Sequence of chain 1.A:
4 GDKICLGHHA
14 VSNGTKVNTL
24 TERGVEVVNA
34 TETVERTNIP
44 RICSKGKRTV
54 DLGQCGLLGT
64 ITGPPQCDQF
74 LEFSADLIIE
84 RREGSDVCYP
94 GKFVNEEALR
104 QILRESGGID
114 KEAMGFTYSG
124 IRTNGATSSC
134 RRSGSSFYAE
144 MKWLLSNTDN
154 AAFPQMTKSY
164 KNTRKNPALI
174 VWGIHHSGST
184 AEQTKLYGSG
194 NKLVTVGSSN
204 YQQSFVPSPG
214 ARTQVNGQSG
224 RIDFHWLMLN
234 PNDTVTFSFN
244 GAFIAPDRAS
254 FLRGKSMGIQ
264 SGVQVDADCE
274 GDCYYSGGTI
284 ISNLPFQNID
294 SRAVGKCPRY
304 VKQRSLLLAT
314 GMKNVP

This protein binds this small molecule.
Small molecule (SMILES): CC(=O)N[C@H]1[C@H](O[C@H]2[C@H](O)[C@@H](NC(C)=O)CO[C@@H]2CO)O[C@H](CO)[C@@H](O[C@@H]2O[C@H](CO)[C@@H](O)[C@H](O)[C@@H]2O)[C@@H]1O

Sequence of chain 1.B:
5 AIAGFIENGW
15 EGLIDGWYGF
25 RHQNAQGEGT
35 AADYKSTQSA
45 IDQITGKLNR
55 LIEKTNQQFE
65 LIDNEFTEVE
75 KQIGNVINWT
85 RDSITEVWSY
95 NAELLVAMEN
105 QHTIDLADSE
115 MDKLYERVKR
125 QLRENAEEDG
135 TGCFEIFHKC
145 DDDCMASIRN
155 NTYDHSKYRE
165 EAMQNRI

Binding-site contacts:
Ligand atom N2 contacts residue ASN32 of chain 1.A at 3.0 Å (h-bond).
Ligand atom C3 contacts residue ASN32 of chain 1.A at 3.9 Å.
Ligand atom O5 contacts residue THR313 of chain 1.A at 3.5 Å (h-bond).
Ligand atom C2 contacts residue ASN32 of chain 1.A at 2.6 Å.
Ligand atom C7 contacts residue ASN32 of chain 1.A at 3.5 Å.
Ligand atom C1 contacts residue ASN32 of chain 1.A at 1.5 Å.
Ligand atom O6 contacts residue LEU52 of chain 1.B at 3.8 Å.
Ligand atom O6 contacts residue THR34 of chain 1.A at 4.4 Å.
Ligand atom C5 contacts residue ASN32 of chain 1.A at 3.7 Å.
Ligand atom C1 contacts residue THR313 of chain 1.A at 3.9 Å.
Ligand atom C8 contacts residue THR34 of chain 1.A at 4.1 Å.
Ligand atom O6 contacts residue THR313 of chain 1.A at 3.9 Å.
Ligand atom O5 contacts residue ASN32 of chain 1.A at 2.4 Å (h-bond).
Ligand atom C4 contacts residue ASN32 of chain 1.A at 4.3 Å.
Ligand atom O7 contacts residue ASN32 of chain 1.A at 3.6 Å.
Ligand atom C6 contacts residue THR34 of chain 1.A at 3.9 Å.